Binding-site contacts:
Ligand atom C04 contacts residue PHE33 of chain 1.A at 3.4 Å (hydrophobic).
Ligand atom C01 contacts residue TRP8 of chain 1.A at 3.8 Å (hydrophobic).
Ligand atom C14 contacts residue NDP1 of chain 1.C at 3.8 Å.
Ligand atom N01 contacts residue PHE33 of chain 1.A at 3.6 Å.
Ligand atom C14 contacts residue TRP24 of chain 1.A at 3.6 Å (hydrophobic).
Ligand atom C09 contacts residue ASP29 of chain 1.A at 3.8 Å.
Ligand atom C06 contacts residue NDP1 of chain 1.C at 3.7 Å.
Ligand atom C08 contacts residue ASP29 of chain 1.A at 3.9 Å.
Ligand atom C04 contacts residue NDP1 of chain 1.C at 3.4 Å.
Ligand atom C07 contacts residue THR48 of chain 1.A at 3.7 Å.
Ligand atom C05 contacts residue NDP1 of chain 1.C at 3.6 Å.
Ligand atom C11 contacts residue GLN30 of chain 1.A at 3.5 Å.
Ligand atom N03 contacts residue NDP1 of chain 1.C at 3.7 Å.
Ligand atom N01 contacts residue TRP8 of chain 1.A at 3.3 Å.
Ligand atom C05 contacts residue PHE33 of chain 1.A at 3.8 Å (hydrophobic).
Ligand atom C16 contacts residue LEU52 of chain 1.A at 3.6 Å (hydrophobic).
Ligand atom N01 contacts residue NDP1 of chain 1.C at 3.6 Å (h-bond).
Ligand atom O01 contacts residue ASP29 of chain 1.A at 3.5 Å (salt-bridge).
Ligand atom C02 contacts residue PHE33 of chain 1.A at 3.8 Å (hydrophobic).
Ligand atom N04 contacts residue THR115 of chain 1.A at 3.6 Å.
Ligand atom N04 contacts residue ASP29 of chain 1.A at 2.6 Å (salt-bridge).
Ligand atom C04 contacts residue ILE7 of chain 1.A at 3.7 Å (hydrophobic).
Ligand atom N03 contacts residue ILE96 of chain 1.A at 3.0 Å (h-bond).
Ligand atom C03 contacts residue PHE33 of chain 1.A at 3.5 Å (hydrophobic).
Ligand atom N03 contacts residue PHE33 of chain 1.A at 3.6 Å.
Ligand atom C14 contacts residue ILE22 of chain 1.A at 3.2 Å (hydrophobic).
Ligand atom N03 contacts residue TYR102 of chain 1.A at 3.4 Å (h-bond).
Ligand atom N02 contacts residue ASP29 of chain 1.A at 2.9 Å (salt-bridge).
Ligand atom N04 contacts residue ALA9 of chain 1.A at 3.7 Å.
Ligand atom C02 contacts residue ASP29 of chain 1.A at 3.7 Å.
Ligand atom N01 contacts residue ILE7 of chain 1.A at 3.5 Å (h-bond).
Ligand atom C01 contacts residue ALA9 of chain 1.A at 3.8 Å (hydrophobic).
Ligand atom N03 contacts residue ILE7 of chain 1.A at 3.0 Å (h-bond).
Ligand atom C12 contacts residue GLN30 of chain 1.A at 3.4 Å.
Ligand atom C15 contacts residue LEU52 of chain 1.A at 3.4 Å (hydrophobic).
Ligand atom C01 contacts residue ASP29 of chain 1.A at 3.6 Å.
Ligand atom N04 contacts residue TRP8 of chain 1.A at 3.5 Å.
Ligand atom O01 contacts residue ILE22 of chain 1.A at 3.8 Å.
Ligand atom C03 contacts residue NDP1 of chain 1.C at 3.7 Å.
Ligand atom C06 contacts residue ILE96 of chain 1.A at 3.8 Å (hydrophobic).

This small molecule binds to this protein.
Small molecule (SMILES): COc1ccccc1-c1nc(N)nc(N)c1C#CC1CC1

Sequence of chain 1.A:
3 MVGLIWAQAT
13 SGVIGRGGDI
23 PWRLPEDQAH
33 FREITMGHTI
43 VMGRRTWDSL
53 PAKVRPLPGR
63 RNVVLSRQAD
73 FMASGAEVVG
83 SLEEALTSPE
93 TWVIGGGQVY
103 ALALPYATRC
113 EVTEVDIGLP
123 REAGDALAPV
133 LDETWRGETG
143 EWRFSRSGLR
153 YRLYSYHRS